This small molecule binds to this protein.
Small molecule (SMILES): CC(=O)N[C@H]1[C@H](O[C@H]2[C@H](O)[C@@H](NC(C)=O)CO[C@@H]2CO)O[C@H](CO)[C@@H](O)[C@@H]1O

Binding-site contacts:
Ligand atom O5 contacts residue PHE1103 of chain 1.B at 4.0 Å.
Ligand atom C6 contacts residue HIS1101 of chain 1.B at 4.2 Å.
Ligand atom C5 contacts residue ASN1098 of chain 1.B at 3.6 Å.
Ligand atom C2 contacts residue ASN1098 of chain 1.B at 2.5 Å.
Ligand atom O7 contacts residue ASN1098 of chain 1.B at 3.5 Å (h-bond).
Ligand atom C6 contacts residue PHE1103 of chain 1.B at 3.9 Å (hydrophobic).
Ligand atom C4 contacts residue ASN1098 of chain 1.B at 4.2 Å.
Ligand atom O5 contacts residue HIS1101 of chain 1.B at 4.3 Å.
Ligand atom C5 contacts residue HIS1101 of chain 1.B at 3.8 Å.
Ligand atom C8 contacts residue ASN1098 of chain 1.B at 3.9 Å.
Ligand atom C1 contacts residue ASN1098 of chain 1.B at 1.4 Å.
Ligand atom C2 contacts residue THR1100 of chain 1.B at 3.9 Å.
Ligand atom C7 contacts residue HIS1101 of chain 1.B at 4.3 Å.
Ligand atom C7 contacts residue ASN1098 of chain 1.B at 3.5 Å.
Ligand atom C8 contacts residue THR1100 of chain 1.B at 4.4 Å.
Ligand atom C3 contacts residue THR1100 of chain 1.B at 4.1 Å.
Ligand atom C1 contacts residue THR1100 of chain 1.B at 3.8 Å.
Ligand atom N2 contacts residue ASN1098 of chain 1.B at 3.0 Å (h-bond).
Ligand atom O7 contacts residue HIS1101 of chain 1.B at 4.1 Å.
Ligand atom O6 contacts residue PHE1103 of chain 1.B at 4.2 Å.
Ligand atom O5 contacts residue ASN1098 of chain 1.B at 2.3 Å (h-bond).
Ligand atom N2 contacts residue THR1100 of chain 1.B at 3.4 Å (h-bond).
Ligand atom C3 contacts residue ASN1098 of chain 1.B at 3.8 Å.
Ligand atom C1 contacts residue HIS1101 of chain 1.B at 4.4 Å.
Ligand atom C7 contacts residue THR1100 of chain 1.B at 4.5 Å.
Ligand atom C8 contacts residue HIS1101 of chain 1.B at 3.7 Å.

Sequence of chain 1.B:
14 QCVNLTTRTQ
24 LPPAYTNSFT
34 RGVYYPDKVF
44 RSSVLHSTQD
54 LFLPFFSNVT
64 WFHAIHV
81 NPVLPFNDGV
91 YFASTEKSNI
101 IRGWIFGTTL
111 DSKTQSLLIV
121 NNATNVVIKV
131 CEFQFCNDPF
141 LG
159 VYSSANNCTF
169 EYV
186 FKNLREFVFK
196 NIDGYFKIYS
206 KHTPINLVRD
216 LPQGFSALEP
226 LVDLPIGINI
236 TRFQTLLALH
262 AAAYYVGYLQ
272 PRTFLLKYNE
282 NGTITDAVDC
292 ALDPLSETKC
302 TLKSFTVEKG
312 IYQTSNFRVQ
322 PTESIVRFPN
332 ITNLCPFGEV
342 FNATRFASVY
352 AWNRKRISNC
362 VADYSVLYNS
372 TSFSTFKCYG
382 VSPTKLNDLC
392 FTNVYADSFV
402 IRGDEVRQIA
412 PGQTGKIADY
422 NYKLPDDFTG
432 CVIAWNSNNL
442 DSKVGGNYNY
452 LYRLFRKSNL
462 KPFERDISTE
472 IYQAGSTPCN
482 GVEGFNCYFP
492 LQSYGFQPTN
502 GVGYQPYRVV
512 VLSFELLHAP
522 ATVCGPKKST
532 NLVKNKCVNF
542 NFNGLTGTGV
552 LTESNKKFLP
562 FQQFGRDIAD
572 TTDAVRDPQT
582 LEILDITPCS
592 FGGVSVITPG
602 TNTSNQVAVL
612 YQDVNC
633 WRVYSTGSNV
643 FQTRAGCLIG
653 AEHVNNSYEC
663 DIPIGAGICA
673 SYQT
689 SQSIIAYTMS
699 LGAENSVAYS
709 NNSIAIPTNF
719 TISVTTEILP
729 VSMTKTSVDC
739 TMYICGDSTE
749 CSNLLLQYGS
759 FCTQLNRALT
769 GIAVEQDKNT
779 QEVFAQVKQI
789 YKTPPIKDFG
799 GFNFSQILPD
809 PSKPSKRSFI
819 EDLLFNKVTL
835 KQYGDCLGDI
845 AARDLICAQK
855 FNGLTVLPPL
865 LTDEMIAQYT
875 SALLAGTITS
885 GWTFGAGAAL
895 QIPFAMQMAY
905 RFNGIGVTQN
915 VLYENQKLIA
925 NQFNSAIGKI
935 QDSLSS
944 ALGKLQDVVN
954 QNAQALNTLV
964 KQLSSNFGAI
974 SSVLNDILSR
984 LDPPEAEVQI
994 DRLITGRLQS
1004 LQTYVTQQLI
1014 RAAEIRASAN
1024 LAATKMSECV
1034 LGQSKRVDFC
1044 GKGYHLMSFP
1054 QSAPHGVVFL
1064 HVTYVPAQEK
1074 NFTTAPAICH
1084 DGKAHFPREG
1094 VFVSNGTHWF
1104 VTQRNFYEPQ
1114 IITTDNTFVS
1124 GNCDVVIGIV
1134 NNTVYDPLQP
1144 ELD